Binding-site contacts:
Ligand atom CD contacts residue TYR37 of chain 1.B at 3.5 Å (hydrophobic).
Ligand atom OE2 contacts residue LEU55 of chain 1.B at 3.4 Å.
Ligand atom CD contacts residue ASP31 of chain 1.B at 3.6 Å.
Ligand atom CD2 contacts residue ARG51 of chain 1.B at 3.6 Å.
Ligand atom CG contacts residue TYR37 of chain 1.B at 3.6 Å (hydrophobic).
Ligand atom CB contacts residue ASN100 of chain 1.A at 3.5 Å.
Ligand atom CZ2 contacts residue TRP101 of chain 1.B at 3.4 Å (hydrophobic).
Ligand atom OD2 contacts residue ASN100 of chain 1.A at 3.2 Å (h-bond).
Ligand atom OD2 contacts residue TYR101 of chain 1.A at 2.9 Å (h-bond).
Ligand atom CG contacts residue TYR101 of chain 1.A at 3.1 Å (hydrophobic).
Ligand atom CZ2 contacts residue GLY96 of chain 1.B at 3.2 Å.
Ligand atom OE1 contacts residue TYR54 of chain 1.B at 3.2 Å (h-bond).
Ligand atom N contacts residue ASN100 of chain 1.A at 3.0 Å (h-bond).
Ligand atom O contacts residue TYR101 of chain 1.A at 3.4 Å.
Ligand atom NE1 contacts residue TRP101 of chain 1.B at 3.2 Å (h-bond).
Ligand atom CZ2 contacts residue THR97 of chain 1.B at 3.5 Å.
Ligand atom OD1 contacts residue TYR101 of chain 1.A at 2.8 Å (h-bond).
Ligand atom CB contacts residue TYR101 of chain 1.A at 3.7 Å (hydrophobic).
Ligand atom N contacts residue TYR33 of chain 1.A at 3.4 Å (h-bond).
Ligand atom O contacts residue ASN100 of chain 1.A at 3.1 Å (h-bond).
Ligand atom CE2 contacts residue GLY96 of chain 1.B at 3.2 Å.
Ligand atom CG contacts residue ASN100 of chain 1.A at 3.1 Å.
Ligand atom CB contacts residue TYR37 of chain 1.B at 3.4 Å (hydrophobic).
Ligand atom CE2 contacts residue TRP101 of chain 1.B at 3.2 Å (hydrophobic).
Ligand atom NZ contacts residue THR97 of chain 1.B at 2.8 Å (h-bond).
Ligand atom CE contacts residue ASP31 of chain 1.B at 3.3 Å.
Ligand atom NE1 contacts residue GLY96 of chain 1.B at 2.6 Å (h-bond).
Ligand atom N contacts residue TYR37 of chain 1.B at 3.1 Å (h-bond).
Ligand atom CA contacts residue TYR37 of chain 1.B at 3.6 Å (hydrophobic).
Ligand atom CA contacts residue TYR101 of chain 1.A at 3.5 Å (hydrophobic).
Ligand atom CD2 contacts residue ASN100 of chain 1.A at 3.4 Å.
Ligand atom C contacts residue ASN100 of chain 1.A at 3.7 Å.
Ligand atom OD1 contacts residue LEU102 of chain 1.A at 2.8 Å (h-bond).
Ligand atom O contacts residue ASN100 of chain 1.A at 3.5 Å (h-bond).
Ligand atom OE2 contacts residue LYS58 of chain 1.B at 3.5 Å (salt-bridge).
Ligand atom CB contacts residue ASP33 of chain 1.B at 3.7 Å.
Ligand atom OD1 contacts residue ASN100 of chain 1.A at 3.1 Å (h-bond).
Ligand atom CB contacts residue TYR37 of chain 1.B at 3.3 Å (hydrophobic).
Ligand atom NZ contacts residue ASP31 of chain 1.B at 2.7 Å (salt-bridge).
Ligand atom CA contacts residue ASN100 of chain 1.A at 3.6 Å.

Sequence of chain 1.B:
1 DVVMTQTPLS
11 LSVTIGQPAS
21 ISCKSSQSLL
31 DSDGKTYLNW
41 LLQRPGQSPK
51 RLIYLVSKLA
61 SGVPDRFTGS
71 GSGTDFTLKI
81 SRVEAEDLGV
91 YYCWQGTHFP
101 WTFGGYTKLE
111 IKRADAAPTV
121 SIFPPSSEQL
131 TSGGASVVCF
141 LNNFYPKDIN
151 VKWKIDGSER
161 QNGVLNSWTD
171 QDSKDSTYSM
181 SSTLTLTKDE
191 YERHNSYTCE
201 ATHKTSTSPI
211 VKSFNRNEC

Sequence of chain 1.A:
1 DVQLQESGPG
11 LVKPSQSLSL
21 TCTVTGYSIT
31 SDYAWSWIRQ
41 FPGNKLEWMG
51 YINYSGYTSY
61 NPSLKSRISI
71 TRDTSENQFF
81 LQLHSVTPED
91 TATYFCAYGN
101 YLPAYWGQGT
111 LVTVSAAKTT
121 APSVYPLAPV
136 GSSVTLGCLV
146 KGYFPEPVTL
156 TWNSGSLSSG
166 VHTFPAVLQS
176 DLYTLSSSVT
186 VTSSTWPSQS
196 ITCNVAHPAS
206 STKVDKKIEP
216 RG

This small molecule binds to this protein.
Small molecule (SMILES): CC(C)C[C@H](NC=O)C(=O)N[C@@H](CCC(=O)O)C(=O)N[C@@H](CC(C)C)C(=O)N[C@@H](CC(=O)O)C(=O)N[C@@H](CCCCN)C(=O)N[C@@H](CC1=c2ccccc2=NC1)C(=O)N[C@@H](C)C(N)=O